This small molecule binds to this protein.
Small molecule (SMILES): C[C@H](C[C@@H](C[C@H](C[C@@H](C[C@@H](CCN1CCCC1=O)N1CCCC1=O)N1CCCC1=O)N1CCCC1=O)N1CCCC1=O)N1CCCC1=O

Sequence of chain 2.A:
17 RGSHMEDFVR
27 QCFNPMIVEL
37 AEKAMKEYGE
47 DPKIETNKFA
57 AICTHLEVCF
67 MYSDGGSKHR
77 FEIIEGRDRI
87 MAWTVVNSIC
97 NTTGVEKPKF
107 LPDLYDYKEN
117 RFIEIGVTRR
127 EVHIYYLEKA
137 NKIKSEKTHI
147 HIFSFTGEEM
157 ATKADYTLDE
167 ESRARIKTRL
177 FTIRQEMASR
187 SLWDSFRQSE

Binding-site contacts:
Ligand atom C34 contacts residue PHE66 of chain 2.A at 4.0 Å (hydrophobic).
Ligand atom N04 contacts residue PHE66 of chain 2.A at 4.2 Å.
Ligand atom C36 contacts residue GLU81 of chain 2.A at 4.3 Å.
Ligand atom O06 contacts residue ARG83 of chain 2.A at 4.3 Å.
Ligand atom C07 contacts residue MET32 of chain 2.A at 4.3 Å (hydrophobic).
Ligand atom C35 contacts residue GLY82 of chain 2.A at 4.0 Å.
Ligand atom C37 contacts residue ILE79 of chain 2.A at 4.2 Å (hydrophobic).
Ligand atom C27 contacts residue PHE66 of chain 2.A at 4.0 Å (hydrophobic).
Ligand atom C34 contacts residue LEU36 of chain 2.A at 4.4 Å (hydrophobic).
Ligand atom C28 contacts residue PHE66 of chain 2.A at 3.8 Å (hydrophobic).
Ligand atom C33 contacts residue ILE79 of chain 2.A at 3.9 Å (hydrophobic).
Ligand atom C06 contacts residue PHE66 of chain 2.A at 4.0 Å (hydrophobic).
Ligand atom C35 contacts residue ARG83 of chain 2.A at 4.4 Å.
Ligand atom O03 contacts residue MET32 of chain 2.A at 4.2 Å.
Ligand atom C04 contacts residue MET32 of chain 2.A at 3.5 Å (hydrophobic).
Ligand atom C05 contacts residue PHE66 of chain 2.A at 4.5 Å (hydrophobic).
Ligand atom C36 contacts residue ILE79 of chain 2.A at 4.0 Å (hydrophobic).
Ligand atom C29 contacts residue PHE66 of chain 2.A at 4.2 Å (hydrophobic).
Ligand atom O03 contacts residue PHE66 of chain 2.A at 4.4 Å.
Ligand atom C08 contacts residue MET32 of chain 2.A at 3.9 Å (hydrophobic).
Ligand atom C35 contacts residue ILE79 of chain 2.A at 4.2 Å (hydrophobic).
Ligand atom C26 contacts residue PHE66 of chain 2.A at 3.8 Å (hydrophobic).
Ligand atom C06 contacts residue MET32 of chain 2.A at 3.5 Å (hydrophobic).
Ligand atom C35 contacts residue PHE66 of chain 2.A at 4.2 Å (hydrophobic).
Ligand atom O06 contacts residue ILE79 of chain 2.A at 3.8 Å.
Ligand atom C04 contacts residue PHE66 of chain 2.A at 4.3 Å (hydrophobic).
Ligand atom C27 contacts residue MET67 of chain 2.A at 4.4 Å (hydrophobic).
Ligand atom C36 contacts residue ARG83 of chain 2.A at 4.0 Å.
Ligand atom C35 contacts residue GLU81 of chain 2.A at 3.8 Å.
Ligand atom C05 contacts residue MET32 of chain 2.A at 4.2 Å (hydrophobic).